Sequence of chain 1.A:
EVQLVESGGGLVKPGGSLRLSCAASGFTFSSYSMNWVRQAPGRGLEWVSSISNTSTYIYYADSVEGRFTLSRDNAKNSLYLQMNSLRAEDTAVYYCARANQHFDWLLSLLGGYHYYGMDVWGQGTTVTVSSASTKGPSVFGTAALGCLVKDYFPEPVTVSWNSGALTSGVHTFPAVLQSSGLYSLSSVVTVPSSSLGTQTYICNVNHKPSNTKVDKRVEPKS

This small molecule binds to this protein.
Small molecule (SMILES): CC(=O)N[C@@H]1[C@@H](O)[C@H](O)[C@@H](CO)O[C@H]1O

Binding-site contacts:
Ligand atom C4 contacts residue ASN53 of chain 1.A at 4.2 Å.
Ligand atom C1 contacts residue GLN101 of chain 1.A at 3.7 Å.
Ligand atom N2 contacts residue SER30 of chain 1.A at 4.2 Å.
Ligand atom O7 contacts residue SER30 of chain 1.A at 4.2 Å.
Ligand atom C2 contacts residue ASN53 of chain 1.A at 2.4 Å.
Ligand atom O7 contacts residue ASN53 of chain 1.A at 4.1 Å.
Ligand atom C1 contacts residue SER30 of chain 1.A at 4.3 Å.
Ligand atom O5 contacts residue ASN53 of chain 1.A at 2.4 Å (h-bond).
Ligand atom C8 contacts residue SER31 of chain 1.A at 4.4 Å.
Ligand atom C2 contacts residue SER30 of chain 1.A at 4.3 Å.
Ligand atom O5 contacts residue GLN101 of chain 1.A at 3.1 Å (h-bond).
Ligand atom C3 contacts residue ASN53 of chain 1.A at 3.8 Å.
Ligand atom O6 contacts residue SER31 of chain 1.A at 3.4 Å (h-bond).
Ligand atom C8 contacts residue SER30 of chain 1.A at 3.2 Å.
Ligand atom C7 contacts residue ASN53 of chain 1.A at 3.3 Å.
Ligand atom O6 contacts residue GLN101 of chain 1.A at 3.3 Å (h-bond).
Ligand atom C5 contacts residue GLN101 of chain 1.A at 4.0 Å.
Ligand atom N2 contacts residue ASN53 of chain 1.A at 2.7 Å (h-bond).
Ligand atom C5 contacts residue ASN53 of chain 1.A at 3.7 Å.
Ligand atom C7 contacts residue SER30 of chain 1.A at 3.7 Å.
Ligand atom C6 contacts residue SER31 of chain 1.A at 4.5 Å.
Ligand atom C1 contacts residue ASN53 of chain 1.A at 1.5 Å.
Ligand atom C6 contacts residue GLN101 of chain 1.A at 4.2 Å.
Ligand atom C8 contacts residue ASN53 of chain 1.A at 3.7 Å.